A small-molecule ligand and the protein it binds are described below.
Small molecule (SMILES): CC(=O)N[C@@H]1[C@@H](O)[C@H](O)[C@@H](CO)O[C@H]1O

Binding-site contacts:
Ligand atom C2 contacts residue ASN498 of chain 1.A at 2.5 Å.
Ligand atom O7 contacts residue ARG126 of chain 1.A at 3.8 Å.
Ligand atom O7 contacts residue ASN498 of chain 1.A at 3.2 Å (h-bond).
Ligand atom O5 contacts residue ARG171 of chain 1.A at 3.6 Å.
Ligand atom C1 contacts residue ARG171 of chain 1.A at 3.5 Å.
Ligand atom C5 contacts residue ASN498 of chain 1.A at 3.7 Å.
Ligand atom O6 contacts residue ARG171 of chain 1.A at 3.2 Å (salt-bridge).
Ligand atom O6 contacts residue LEU8 of chain 1.A at 4.4 Å.
Ligand atom C7 contacts residue ASN498 of chain 1.A at 3.3 Å.
Ligand atom N2 contacts residue ASN498 of chain 1.A at 2.9 Å (h-bond).
Ligand atom C1 contacts residue ASN498 of chain 1.A at 1.4 Å.
Ligand atom O5 contacts residue ASN498 of chain 1.A at 2.4 Å (h-bond).
Ligand atom C4 contacts residue ASN498 of chain 1.A at 4.2 Å.
Ligand atom C6 contacts residue ARG171 of chain 1.A at 3.7 Å.
Ligand atom C8 contacts residue ASN498 of chain 1.A at 4.4 Å.
Ligand atom C3 contacts residue ASN498 of chain 1.A at 3.8 Å.
Ligand atom C5 contacts residue ARG171 of chain 1.A at 3.7 Å.

Sequence of chain 1.A:
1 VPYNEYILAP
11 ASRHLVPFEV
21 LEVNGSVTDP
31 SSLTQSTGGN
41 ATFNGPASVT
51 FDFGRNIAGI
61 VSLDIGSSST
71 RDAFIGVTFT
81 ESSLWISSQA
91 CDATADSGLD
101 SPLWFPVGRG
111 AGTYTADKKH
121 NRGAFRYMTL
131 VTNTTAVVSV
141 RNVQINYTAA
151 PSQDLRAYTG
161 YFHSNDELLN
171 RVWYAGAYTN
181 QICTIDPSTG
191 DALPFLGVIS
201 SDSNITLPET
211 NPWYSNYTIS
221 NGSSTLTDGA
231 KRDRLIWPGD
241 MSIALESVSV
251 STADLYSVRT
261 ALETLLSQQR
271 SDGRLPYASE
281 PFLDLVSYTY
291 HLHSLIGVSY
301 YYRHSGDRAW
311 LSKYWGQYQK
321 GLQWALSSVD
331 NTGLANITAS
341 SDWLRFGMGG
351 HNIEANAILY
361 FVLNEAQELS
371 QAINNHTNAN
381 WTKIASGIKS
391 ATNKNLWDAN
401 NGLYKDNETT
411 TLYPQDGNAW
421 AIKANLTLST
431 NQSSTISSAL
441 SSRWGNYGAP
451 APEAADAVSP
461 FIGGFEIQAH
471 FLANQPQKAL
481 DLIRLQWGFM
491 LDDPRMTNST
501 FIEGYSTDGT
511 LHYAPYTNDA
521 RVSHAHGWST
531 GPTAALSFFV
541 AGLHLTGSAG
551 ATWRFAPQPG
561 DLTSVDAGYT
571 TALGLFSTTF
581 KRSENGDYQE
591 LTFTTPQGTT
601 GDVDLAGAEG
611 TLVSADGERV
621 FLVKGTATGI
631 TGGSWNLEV